Sequence of chain 1.A:
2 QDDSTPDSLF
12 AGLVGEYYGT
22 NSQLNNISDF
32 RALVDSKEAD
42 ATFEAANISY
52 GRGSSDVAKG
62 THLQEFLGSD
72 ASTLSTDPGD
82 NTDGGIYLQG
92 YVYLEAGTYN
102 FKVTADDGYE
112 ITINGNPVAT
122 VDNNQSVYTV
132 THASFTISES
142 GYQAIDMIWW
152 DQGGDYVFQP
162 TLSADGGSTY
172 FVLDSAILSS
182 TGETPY

The small molecule below binds the protein below.
Small molecule (SMILES): OC[C@H]1O[C@@](CO)(O[C@H]2O[C@H](CO)[C@@H](O)[C@H](O)[C@H]2O)[C@@H](O)[C@@H]1O

Binding-site contacts:
Ligand atom C3 contacts residue CA1 of chain 1.C at 3.3 Å.
Ligand atom C4 contacts residue GLN126 of chain 1.A at 3.8 Å.
Ligand atom C3 contacts residue ASP107 of chain 1.A at 3.4 Å.
Ligand atom C5 contacts residue ASP108 of chain 1.A at 4.1 Å.
Ligand atom C1 contacts residue SER127 of chain 1.A at 4.3 Å.
Ligand atom O2 contacts residue ASP107 of chain 1.A at 4.4 Å.
Ligand atom O4 contacts residue ASP108 of chain 1.A at 2.6 Å (salt-bridge).
Ligand atom O4 contacts residue GLN153 of chain 1.A at 3.2 Å (h-bond).
Ligand atom O3 contacts residue CA1 of chain 1.C at 2.5 Å.
Ligand atom C2 contacts residue ASP156 of chain 1.A at 4.5 Å.
Ligand atom C6 contacts residue ASP108 of chain 1.A at 3.5 Å.
Ligand atom O6 contacts residue ASN125 of chain 1.A at 4.2 Å.
Ligand atom O4 contacts residue GLN126 of chain 1.A at 4.1 Å.
Ligand atom C3 contacts residue GLN153 of chain 1.A at 4.4 Å.
Ligand atom C2 contacts residue SER127 of chain 1.A at 4.0 Å.
Ligand atom O3 contacts residue ASP156 of chain 1.A at 2.8 Å (salt-bridge).
Ligand atom O3 contacts residue ASP107 of chain 1.A at 2.6 Å (salt-bridge).
Ligand atom C4 contacts residue GLN153 of chain 1.A at 4.1 Å.
Ligand atom C4 contacts residue CA1 of chain 1.C at 3.4 Å.
Ligand atom C3 contacts residue ASP156 of chain 1.A at 3.9 Å.
Ligand atom C4 contacts residue GLY154 of chain 1.A at 4.0 Å.
Ligand atom C3 contacts residue GLY154 of chain 1.A at 3.5 Å.
Ligand atom O5 contacts residue SER127 of chain 1.A at 4.0 Å.
Ligand atom C4 contacts residue SER127 of chain 1.A at 4.0 Å.
Ligand atom C6 contacts residue ASN125 of chain 1.A at 4.0 Å.
Ligand atom C5 contacts residue GLN126 of chain 1.A at 4.4 Å.
Ligand atom C3 contacts residue GLY155 of chain 1.A at 4.4 Å.
Ligand atom C6 contacts residue GLN126 of chain 1.A at 3.7 Å.
Ligand atom O4 contacts residue ASP107 of chain 1.A at 3.3 Å (salt-bridge).
Ligand atom C6 contacts residue SER127 of chain 1.A at 4.0 Å.
Ligand atom C4 contacts residue ASP108 of chain 1.A at 3.4 Å.
Ligand atom O3 contacts residue GLY155 of chain 1.A at 3.7 Å.
Ligand atom O3 contacts residue GLY154 of chain 1.A at 3.2 Å (h-bond).
Ligand atom C2 contacts residue ASP107 of chain 1.A at 3.8 Å.
Ligand atom C5 contacts residue SER127 of chain 1.A at 4.2 Å.
Ligand atom O4 contacts residue CA1 of chain 1.C at 2.5 Å.
Ligand atom C5 contacts residue GLN153 of chain 1.A at 4.0 Å.
Ligand atom O4 contacts residue GLY154 of chain 1.A at 3.2 Å (h-bond).
Ligand atom O2 contacts residue ASP156 of chain 1.A at 3.8 Å.
Ligand atom C4 contacts residue ASP107 of chain 1.A at 3.6 Å.